Sequence of chain 1.DA:
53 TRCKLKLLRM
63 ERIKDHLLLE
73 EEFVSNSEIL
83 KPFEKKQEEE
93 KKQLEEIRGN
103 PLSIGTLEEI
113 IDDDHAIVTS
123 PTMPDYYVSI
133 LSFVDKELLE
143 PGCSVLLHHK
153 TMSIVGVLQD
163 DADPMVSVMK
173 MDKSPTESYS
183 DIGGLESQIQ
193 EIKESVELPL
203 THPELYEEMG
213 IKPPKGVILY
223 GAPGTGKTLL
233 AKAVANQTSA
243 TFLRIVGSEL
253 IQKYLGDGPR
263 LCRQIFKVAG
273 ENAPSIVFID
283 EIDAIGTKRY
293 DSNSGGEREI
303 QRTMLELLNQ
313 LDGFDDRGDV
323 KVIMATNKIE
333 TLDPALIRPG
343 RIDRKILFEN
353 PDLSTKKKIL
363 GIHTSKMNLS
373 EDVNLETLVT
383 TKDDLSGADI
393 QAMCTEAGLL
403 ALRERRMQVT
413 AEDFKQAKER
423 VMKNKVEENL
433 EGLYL

Binding-site contacts:
Ligand atom N6 contacts residue LEU187 of chain 1.DA at 3.7 Å.
Ligand atom PG contacts residue MG1 of chain 1.YA at 3.4 Å.
Ligand atom N1 contacts residue ILE184 of chain 1.DA at 3.0 Å.
Ligand atom O3A contacts residue GLY226 of chain 1.DA at 3.5 Å (h-bond).
Ligand atom C6 contacts residue ILE184 of chain 1.DA at 3.4 Å (hydrophobic).
Ligand atom O2B contacts residue GLY228 of chain 1.DA at 3.1 Å (h-bond).
Ligand atom C2 contacts residue ILE184 of chain 1.DA at 3.7 Å (hydrophobic).
Ligand atom O4' contacts residue GLY226 of chain 1.DA at 2.9 Å (h-bond).
Ligand atom C5 contacts residue ILE361 of chain 1.DA at 3.4 Å (hydrophobic).
Ligand atom PB contacts residue MG1 of chain 1.YA at 3.3 Å.
Ligand atom C8 contacts residue ILE361 of chain 1.DA at 3.0 Å (hydrophobic).
Ligand atom N1 contacts residue THR227 of chain 1.DA at 3.6 Å.
Ligand atom O3' contacts residue GLN393 of chain 1.DA at 3.2 Å (h-bond).
Ligand atom N3B contacts residue MG1 of chain 1.YA at 3.2 Å.
Ligand atom O1B contacts residue MG1 of chain 1.YA at 2.3 Å.
Ligand atom O1G contacts residue MG1 of chain 1.YA at 2.2 Å.
Ligand atom O2B contacts residue LYS229 of chain 1.DA at 3.2 Å (salt-bridge).
Ligand atom O1B contacts residue LYS229 of chain 1.DA at 3.4 Å (salt-bridge).
Ligand atom C2 contacts residue THR227 of chain 1.DA at 3.8 Å.
Ligand atom O2B contacts residue THR227 of chain 1.DA at 3.5 Å (h-bond).
Ligand atom O3A contacts residue GLY228 of chain 1.DA at 3.7 Å.
Ligand atom C8 contacts residue GLY226 of chain 1.DA at 3.8 Å.
Ligand atom O2B contacts residue PRO225 of chain 1.DA at 3.8 Å.
Ligand atom O2' contacts residue GLY389 of chain 1.DA at 3.0 Å (h-bond).
Ligand atom N9 contacts residue GLY226 of chain 1.DA at 3.6 Å.
Ligand atom O2B contacts residue ALA224 of chain 1.DA at 3.8 Å.
Ligand atom C6 contacts residue THR227 of chain 1.DA at 3.6 Å.
Ligand atom N7 contacts residue ILE361 of chain 1.DA at 2.7 Å.
Ligand atom O1B contacts residue THR230 of chain 1.DA at 3.3 Å (h-bond).
Ligand atom O3G contacts residue PRO225 of chain 1.DA at 3.6 Å.
Ligand atom N7 contacts residue PRO353 of chain 1.DA at 3.8 Å.
Ligand atom C5 contacts residue THR227 of chain 1.DA at 3.6 Å.
Ligand atom O5' contacts residue GLY228 of chain 1.DA at 3.6 Å.
Ligand atom C4 contacts residue THR227 of chain 1.DA at 3.6 Å.
Ligand atom N6 contacts residue GLY186 of chain 1.DA at 3.1 Å (h-bond).
Ligand atom C1' contacts residue GLY226 of chain 1.DA at 3.4 Å.
Ligand atom C8 contacts residue PRO353 of chain 1.DA at 3.8 Å (hydrophobic).
Ligand atom N9 contacts residue ILE361 of chain 1.DA at 3.8 Å.
Ligand atom O2B contacts residue GLY226 of chain 1.DA at 3.3 Å (h-bond).
Ligand atom N6 contacts residue ILE184 of chain 1.DA at 3.4 Å.

The small molecule below binds the protein below.
Small molecule (SMILES): Nc1ncnc2c1ncn2[C@@H]1O[C@H](CO[P](=O)(O)O[P](=O)(O)NP(=O)(O)O)[C@@H](O)[C@H]1O

Sequence of chain 1.HA:
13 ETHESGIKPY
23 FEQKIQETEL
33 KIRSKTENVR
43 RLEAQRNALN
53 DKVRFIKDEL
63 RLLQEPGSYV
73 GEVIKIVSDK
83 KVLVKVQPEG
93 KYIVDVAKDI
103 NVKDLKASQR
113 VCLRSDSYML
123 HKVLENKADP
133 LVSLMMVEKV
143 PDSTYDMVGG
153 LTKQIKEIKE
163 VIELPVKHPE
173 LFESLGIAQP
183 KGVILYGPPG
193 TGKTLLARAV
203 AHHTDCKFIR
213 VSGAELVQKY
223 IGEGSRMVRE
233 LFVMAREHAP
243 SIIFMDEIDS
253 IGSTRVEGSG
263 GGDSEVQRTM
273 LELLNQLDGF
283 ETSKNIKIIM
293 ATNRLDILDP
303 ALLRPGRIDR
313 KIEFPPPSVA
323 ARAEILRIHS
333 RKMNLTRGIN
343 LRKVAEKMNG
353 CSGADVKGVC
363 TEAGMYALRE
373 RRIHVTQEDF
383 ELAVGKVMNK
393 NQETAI